Binding-site contacts:
Ligand atom N2 contacts residue ASN90 of chain 1.E at 3.1 Å (h-bond).
Ligand atom C8 contacts residue ASN239 of chain 1.E at 4.4 Å.
Ligand atom C1 contacts residue PHE88 of chain 1.E at 3.9 Å (hydrophobic).
Ligand atom N2 contacts residue PHE88 of chain 1.E at 2.8 Å (h-bond).
Ligand atom C6 contacts residue ASN239 of chain 1.E at 3.4 Å.
Ligand atom N2 contacts residue ASP87 of chain 1.E at 3.9 Å.
Ligand atom C2 contacts residue PHE88 of chain 1.E at 3.8 Å (hydrophobic).
Ligand atom C8 contacts residue ASN90 of chain 1.E at 4.4 Å.
Ligand atom C5 contacts residue ASN239 of chain 1.E at 3.0 Å.
Ligand atom O6 contacts residue ASP87 of chain 1.E at 3.4 Å (salt-bridge).
Ligand atom C8 contacts residue PHE88 of chain 1.E at 3.0 Å (hydrophobic).
Ligand atom O5 contacts residue ASN90 of chain 1.E at 2.3 Å (h-bond).
Ligand atom O3 contacts residue ASP87 of chain 1.E at 3.0 Å (salt-bridge).
Ligand atom C4 contacts residue ASN239 of chain 1.E at 4.3 Å.
Ligand atom O7 contacts residue ASN90 of chain 1.E at 4.3 Å.
Ligand atom C6 contacts residue ASP87 of chain 1.E at 4.2 Å.
Ligand atom O5 contacts residue ASN239 of chain 1.E at 3.4 Å (h-bond).
Ligand atom O5 contacts residue ASP87 of chain 1.E at 4.3 Å.
Ligand atom C7 contacts residue PHE88 of chain 1.E at 3.4 Å (hydrophobic).
Ligand atom O4 contacts residue ASN239 of chain 1.E at 4.4 Å.
Ligand atom C3 contacts residue ASP87 of chain 1.E at 4.2 Å.
Ligand atom C3 contacts residue ASN90 of chain 1.E at 3.8 Å.
Ligand atom C1 contacts residue ASN90 of chain 1.E at 1.4 Å.
Ligand atom O7 contacts residue ASP87 of chain 1.E at 4.5 Å.
Ligand atom C5 contacts residue ASN90 of chain 1.E at 3.6 Å.
Ligand atom C1 contacts residue ASN239 of chain 1.E at 3.9 Å.
Ligand atom C2 contacts residue ASN90 of chain 1.E at 2.5 Å.
Ligand atom C4 contacts residue ASN90 of chain 1.E at 4.3 Å.
Ligand atom C8 contacts residue ASP87 of chain 1.E at 4.0 Å.
Ligand atom C7 contacts residue ASP87 of chain 1.E at 4.0 Å.
Ligand atom C7 contacts residue ASN90 of chain 1.E at 3.7 Å.

A protein and the small-molecule ligand that binds it are described below.
Small molecule (SMILES): CC(=O)N[C@H]1[C@H](O[C@H]2[C@H](O)[C@@H](NC(C)=O)CO[C@@H]2CO)O[C@H](CO)[C@@H](O)[C@@H]1O

Sequence of chain 1.E:
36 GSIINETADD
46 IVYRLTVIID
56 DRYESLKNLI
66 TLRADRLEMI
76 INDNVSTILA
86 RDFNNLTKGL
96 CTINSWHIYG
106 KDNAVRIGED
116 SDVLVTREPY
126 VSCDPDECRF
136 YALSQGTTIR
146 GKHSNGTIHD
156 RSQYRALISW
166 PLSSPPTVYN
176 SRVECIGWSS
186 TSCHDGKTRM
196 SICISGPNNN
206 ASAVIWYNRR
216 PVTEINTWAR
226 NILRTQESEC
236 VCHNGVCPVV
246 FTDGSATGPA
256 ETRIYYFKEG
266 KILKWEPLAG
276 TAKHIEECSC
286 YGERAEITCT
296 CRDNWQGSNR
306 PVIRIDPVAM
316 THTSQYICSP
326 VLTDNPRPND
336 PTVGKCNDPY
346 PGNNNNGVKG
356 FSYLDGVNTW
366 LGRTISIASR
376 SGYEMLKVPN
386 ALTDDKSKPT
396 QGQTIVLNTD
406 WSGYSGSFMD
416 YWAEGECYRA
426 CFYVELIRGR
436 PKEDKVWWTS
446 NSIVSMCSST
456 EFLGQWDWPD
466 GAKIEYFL